Binding-site contacts:
Ligand atom C5 contacts residue ASN1074 of chain 1.A at 3.6 Å.
Ligand atom C1 contacts residue ASN1074 of chain 1.A at 1.4 Å.
Ligand atom N2 contacts residue ASN1074 of chain 1.A at 2.9 Å (h-bond).
Ligand atom O4 contacts residue ALA706 of chain 1.A at 3.9 Å.
Ligand atom C7 contacts residue ASN1074 of chain 1.A at 3.7 Å.
Ligand atom C4 contacts residue ASN1074 of chain 1.A at 4.2 Å.
Ligand atom C2 contacts residue ASN1074 of chain 1.A at 2.4 Å.
Ligand atom O5 contacts residue ASN1074 of chain 1.A at 2.3 Å (h-bond).
Ligand atom C3 contacts residue ASN1074 of chain 1.A at 3.8 Å.
Ligand atom O6 contacts residue SER711 of chain 1.A at 4.2 Å.
Ligand atom C8 contacts residue ASN1074 of chain 1.A at 4.1 Å.

A protein and the small-molecule ligand that binds it are described below.
Small molecule (SMILES): CC(=O)N[C@@H]1[C@@H](O)[C@H](O)[C@@H](CO)O[C@H]1O

Sequence of chain 1.A:
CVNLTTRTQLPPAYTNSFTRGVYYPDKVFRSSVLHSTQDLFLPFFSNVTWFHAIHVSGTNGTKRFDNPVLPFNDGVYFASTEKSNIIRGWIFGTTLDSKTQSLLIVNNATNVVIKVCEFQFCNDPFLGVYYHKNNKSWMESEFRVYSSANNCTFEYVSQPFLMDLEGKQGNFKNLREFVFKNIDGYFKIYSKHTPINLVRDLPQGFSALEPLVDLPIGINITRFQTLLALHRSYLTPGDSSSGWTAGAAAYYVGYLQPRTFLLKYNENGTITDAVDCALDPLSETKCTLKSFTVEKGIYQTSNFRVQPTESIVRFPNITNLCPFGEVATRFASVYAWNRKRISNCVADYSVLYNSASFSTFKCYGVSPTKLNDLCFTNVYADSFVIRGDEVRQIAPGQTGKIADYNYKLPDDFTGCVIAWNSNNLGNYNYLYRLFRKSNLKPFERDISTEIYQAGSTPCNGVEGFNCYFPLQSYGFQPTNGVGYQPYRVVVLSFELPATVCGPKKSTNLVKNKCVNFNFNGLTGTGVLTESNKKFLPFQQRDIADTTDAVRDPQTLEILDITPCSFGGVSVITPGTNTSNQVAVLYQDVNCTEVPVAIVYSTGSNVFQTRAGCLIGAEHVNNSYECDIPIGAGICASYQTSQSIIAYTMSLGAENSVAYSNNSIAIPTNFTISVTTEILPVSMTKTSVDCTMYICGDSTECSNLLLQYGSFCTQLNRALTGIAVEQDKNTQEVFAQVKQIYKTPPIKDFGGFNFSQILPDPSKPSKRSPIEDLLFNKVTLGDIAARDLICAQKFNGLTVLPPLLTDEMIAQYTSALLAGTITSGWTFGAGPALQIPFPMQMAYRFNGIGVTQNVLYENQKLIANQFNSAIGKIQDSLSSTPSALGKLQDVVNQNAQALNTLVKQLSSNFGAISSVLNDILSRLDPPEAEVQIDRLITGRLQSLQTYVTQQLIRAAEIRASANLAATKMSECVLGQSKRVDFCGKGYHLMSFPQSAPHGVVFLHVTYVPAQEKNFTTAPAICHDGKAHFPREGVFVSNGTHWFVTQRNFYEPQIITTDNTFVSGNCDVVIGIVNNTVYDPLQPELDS